Sequence of chain 5.NA:
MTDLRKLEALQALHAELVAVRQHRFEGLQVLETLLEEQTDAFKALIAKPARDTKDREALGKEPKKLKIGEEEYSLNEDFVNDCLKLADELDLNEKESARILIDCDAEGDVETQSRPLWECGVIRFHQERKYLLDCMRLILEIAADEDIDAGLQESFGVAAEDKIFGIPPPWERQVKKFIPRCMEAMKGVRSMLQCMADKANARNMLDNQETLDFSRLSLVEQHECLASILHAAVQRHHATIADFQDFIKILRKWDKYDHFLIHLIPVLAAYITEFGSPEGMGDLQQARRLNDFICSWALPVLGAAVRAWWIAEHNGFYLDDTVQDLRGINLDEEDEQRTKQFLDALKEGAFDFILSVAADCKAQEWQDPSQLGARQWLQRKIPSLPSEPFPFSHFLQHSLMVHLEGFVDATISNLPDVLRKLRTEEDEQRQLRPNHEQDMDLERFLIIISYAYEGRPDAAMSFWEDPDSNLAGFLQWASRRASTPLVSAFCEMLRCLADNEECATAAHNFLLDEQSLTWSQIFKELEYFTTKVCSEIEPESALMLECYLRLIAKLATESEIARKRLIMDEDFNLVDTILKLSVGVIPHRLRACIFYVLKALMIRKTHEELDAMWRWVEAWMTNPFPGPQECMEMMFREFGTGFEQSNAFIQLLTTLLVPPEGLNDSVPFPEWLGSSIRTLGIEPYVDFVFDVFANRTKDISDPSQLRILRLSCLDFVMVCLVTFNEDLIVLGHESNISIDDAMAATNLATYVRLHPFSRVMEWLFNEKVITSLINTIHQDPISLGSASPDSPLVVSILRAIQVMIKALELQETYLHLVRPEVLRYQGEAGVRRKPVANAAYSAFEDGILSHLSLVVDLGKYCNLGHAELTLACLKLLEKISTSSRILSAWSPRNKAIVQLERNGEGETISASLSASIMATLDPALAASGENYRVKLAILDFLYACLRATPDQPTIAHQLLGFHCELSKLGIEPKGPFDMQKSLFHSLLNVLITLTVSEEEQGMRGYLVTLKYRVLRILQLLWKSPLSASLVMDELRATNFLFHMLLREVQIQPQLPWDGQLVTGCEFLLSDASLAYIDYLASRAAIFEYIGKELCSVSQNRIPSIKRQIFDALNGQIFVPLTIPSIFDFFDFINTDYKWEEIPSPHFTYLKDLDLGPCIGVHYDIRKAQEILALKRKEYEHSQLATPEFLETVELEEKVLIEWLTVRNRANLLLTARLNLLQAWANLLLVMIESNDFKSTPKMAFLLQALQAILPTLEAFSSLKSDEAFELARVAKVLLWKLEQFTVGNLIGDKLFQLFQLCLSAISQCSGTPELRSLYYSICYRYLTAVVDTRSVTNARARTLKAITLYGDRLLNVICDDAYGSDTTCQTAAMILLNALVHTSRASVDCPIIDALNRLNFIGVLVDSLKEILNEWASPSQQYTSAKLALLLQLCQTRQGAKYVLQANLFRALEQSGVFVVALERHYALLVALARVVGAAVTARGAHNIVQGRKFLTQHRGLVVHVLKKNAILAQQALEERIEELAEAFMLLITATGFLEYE

This protein binds this small molecule.
Small molecule (SMILES): N[C@@H](Cc1ccccc1)C(=O)NCC=O

Binding-site contacts:
Ligand atom CB contacts residue PHE496 of chain 5.NA at 3.9 Å (hydrophobic).
Ligand atom CE1 contacts residue PRO438 of chain 5.NA at 3.8 Å (hydrophobic).
Ligand atom CG contacts residue PHE496 of chain 5.NA at 4.0 Å (hydrophobic).
Ligand atom CG contacts residue ASN492 of chain 5.NA at 4.3 Å.
Ligand atom CE2 contacts residue ARG442 of chain 5.NA at 3.6 Å.
Ligand atom C contacts residue ARG442 of chain 5.NA at 4.4 Å.
Ligand atom CA contacts residue ARG442 of chain 5.NA at 3.6 Å.
Ligand atom CB contacts residue ASN492 of chain 5.NA at 3.8 Å.
Ligand atom N contacts residue SER491 of chain 5.NA at 4.1 Å.
Ligand atom N contacts residue ARG442 of chain 5.NA at 4.2 Å.
Ligand atom N contacts residue ASN492 of chain 5.NA at 3.3 Å (h-bond).
Ligand atom O contacts residue PRO438 of chain 5.NA at 4.0 Å.
Ligand atom CD1 contacts residue ASN492 of chain 5.NA at 3.9 Å.
Ligand atom CD1 contacts residue ILE434 of chain 5.NA at 4.1 Å (hydrophobic).
Ligand atom C contacts residue ASN492 of chain 5.NA at 4.0 Å.
Ligand atom CE1 contacts residue ILE434 of chain 5.NA at 3.9 Å (hydrophobic).
Ligand atom CA contacts residue ASN492 of chain 5.NA at 3.3 Å.
Ligand atom CG contacts residue GLY495 of chain 5.NA at 4.4 Å.
Ligand atom O contacts residue ASN492 of chain 5.NA at 4.2 Å.
Ligand atom CD2 contacts residue PRO438 of chain 5.NA at 4.4 Å (hydrophobic).
Ligand atom CZ contacts residue PRO438 of chain 5.NA at 3.4 Å (hydrophobic).
Ligand atom O contacts residue ARG442 of chain 5.NA at 4.3 Å.
Ligand atom CE1 contacts residue PHE496 of chain 5.NA at 3.6 Å (hydrophobic).
Ligand atom CB contacts residue GLY495 of chain 5.NA at 3.9 Å.
Ligand atom CD2 contacts residue ARG442 of chain 5.NA at 3.5 Å.
Ligand atom CD1 contacts residue PHE496 of chain 5.NA at 3.7 Å (hydrophobic).
Ligand atom CZ contacts residue PHE496 of chain 5.NA at 3.9 Å (hydrophobic).
Ligand atom CD1 contacts residue PRO438 of chain 5.NA at 4.4 Å (hydrophobic).
Ligand atom CE2 contacts residue PRO438 of chain 5.NA at 3.7 Å (hydrophobic).